Sequence of chain 2.A:
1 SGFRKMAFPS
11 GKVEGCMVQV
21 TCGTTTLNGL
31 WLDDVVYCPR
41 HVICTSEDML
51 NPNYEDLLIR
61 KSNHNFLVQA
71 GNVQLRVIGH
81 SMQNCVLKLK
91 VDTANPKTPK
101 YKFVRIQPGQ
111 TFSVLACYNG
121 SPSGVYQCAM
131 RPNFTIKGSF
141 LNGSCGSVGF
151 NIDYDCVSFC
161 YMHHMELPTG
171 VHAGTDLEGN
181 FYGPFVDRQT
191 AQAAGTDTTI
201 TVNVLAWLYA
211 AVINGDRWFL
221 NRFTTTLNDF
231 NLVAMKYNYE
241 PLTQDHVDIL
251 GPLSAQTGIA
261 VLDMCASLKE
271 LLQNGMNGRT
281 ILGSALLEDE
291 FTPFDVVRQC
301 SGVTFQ

The small molecule below binds the protein below.
Small molecule (SMILES): CC1(C)CN(C(=O)[C@H](O)[C@H](C[C@@H]2CCCNC2=O)NC(=O)[C@@H]2[C@@H]3[C@H](CN2C(=O)[C@@H](NC(=O)C(F)(F)F)C(C)(C)C)C3(C)C)C1

Binding-site contacts:
Ligand atom C6 contacts residue MET165 of chain 1.A at 3.4 Å (hydrophobic).
Ligand atom O4 contacts residue CYS145 of chain 1.A at 3.1 Å (h-bond).
Ligand atom O3 contacts residue GLU166 of chain 1.A at 3.0 Å (salt-bridge).
Ligand atom F1 contacts residue GLU166 of chain 1.A at 3.0 Å.
Ligand atom N5 contacts residue GLU166 of chain 1.A at 3.2 Å (salt-bridge).
Ligand atom O4 contacts residue SER144 of chain 1.A at 3.1 Å (h-bond).
Ligand atom N4 contacts residue GLY143 of chain 1.A at 3.7 Å.
Ligand atom C15 contacts residue GLU166 of chain 1.A at 3.6 Å.
Ligand atom O6 contacts residue PHE140 of chain 1.A at 3.7 Å.
Ligand atom C7 contacts residue HIS41 of chain 1.A at 3.5 Å.
Ligand atom O5 contacts residue HIS41 of chain 1.A at 2.6 Å (h-bond).
Ligand atom O4 contacts residue GLY143 of chain 1.A at 2.7 Å (h-bond).
Ligand atom C18 contacts residue CYS145 of chain 1.A at 1.8 Å (hydrophobic).
Ligand atom N3 contacts residue HIS164 of chain 1.A at 3.0 Å (h-bond).
Ligand atom N2 contacts residue GLU166 of chain 1.A at 2.9 Å (salt-bridge).
Ligand atom C2 contacts residue HIS164 of chain 1.A at 3.5 Å.
Ligand atom C21 contacts residue ASN142 of chain 1.A at 3.6 Å.
Ligand atom F2 contacts residue MET165 of chain 1.A at 3.3 Å.
Ligand atom O3 contacts residue MET165 of chain 1.A at 3.3 Å.
Ligand atom C17 contacts residue CYS145 of chain 1.A at 2.8 Å (hydrophobic).
Ligand atom C22 contacts residue ASN142 of chain 1.A at 2.9 Å.
Ligand atom C24 contacts residue GLY143 of chain 1.A at 3.1 Å.
Ligand atom F2 contacts residue LEU167 of chain 1.A at 3.3 Å.
Ligand atom N5 contacts residue PHE140 of chain 1.A at 3.2 Å (h-bond).
Ligand atom O2 contacts residue GLN189 of chain 1.A at 3.5 Å.
Ligand atom C25 contacts residue CYS145 of chain 1.A at 3.1 Å (hydrophobic).
Ligand atom F2 contacts residue GLU166 of chain 1.A at 2.6 Å.
Ligand atom C19 contacts residue CYS145 of chain 1.A at 2.9 Å (hydrophobic).
Ligand atom F3 contacts residue GLN192 of chain 1.A at 3.6 Å.
Ligand atom C12 contacts residue GLU166 of chain 1.A at 3.7 Å.
Ligand atom O5 contacts residue CYS145 of chain 1.A at 2.6 Å (h-bond).
Ligand atom N3 contacts residue CYS145 of chain 1.A at 3.2 Å (h-bond).
Ligand atom C23 contacts residue THR25 of chain 1.A at 3.6 Å.
Ligand atom C7 contacts residue TYR54 of chain 1.A at 3.6 Å (hydrophobic).
Ligand atom C19 contacts residue GLY143 of chain 1.A at 3.5 Å.
Ligand atom C16 contacts residue GLU166 of chain 1.A at 3.2 Å.
Ligand atom C29 contacts residue GLU166 of chain 1.A at 3.6 Å.
Ligand atom F3 contacts residue THR190 of chain 1.A at 2.8 Å.
Ligand atom O6 contacts residue HIS163 of chain 1.A at 2.8 Å (h-bond).
Ligand atom C24 contacts residue ASN142 of chain 1.A at 3.4 Å.

Sequence of chain 1.A:
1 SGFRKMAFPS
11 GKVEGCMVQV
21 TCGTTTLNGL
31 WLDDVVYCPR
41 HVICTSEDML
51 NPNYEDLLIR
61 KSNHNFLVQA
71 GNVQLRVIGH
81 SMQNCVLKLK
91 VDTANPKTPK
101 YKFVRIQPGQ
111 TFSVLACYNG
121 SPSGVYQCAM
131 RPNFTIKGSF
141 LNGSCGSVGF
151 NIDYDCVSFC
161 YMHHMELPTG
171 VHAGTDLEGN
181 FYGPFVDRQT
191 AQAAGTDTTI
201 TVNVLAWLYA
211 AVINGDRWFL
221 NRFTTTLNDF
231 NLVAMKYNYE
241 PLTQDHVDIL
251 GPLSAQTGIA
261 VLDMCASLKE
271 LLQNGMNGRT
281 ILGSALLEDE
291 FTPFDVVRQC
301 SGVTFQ